Binding-site contacts:
Ligand atom C4 contacts residue ASN127 of chain 1.D at 4.2 Å.
Ligand atom C5 contacts residue ASN127 of chain 1.D at 3.6 Å.
Ligand atom O7 contacts residue ASN127 of chain 1.D at 3.2 Å (h-bond).
Ligand atom C7 contacts residue ASN127 of chain 1.D at 3.2 Å.
Ligand atom N2 contacts residue ASN127 of chain 1.D at 2.7 Å (h-bond).
Ligand atom C1 contacts residue ASN127 of chain 1.D at 1.4 Å.
Ligand atom O5 contacts residue ASN127 of chain 1.D at 2.3 Å (h-bond).
Ligand atom C2 contacts residue ASN127 of chain 1.D at 2.3 Å.
Ligand atom C3 contacts residue ASN127 of chain 1.D at 3.7 Å.
Ligand atom C8 contacts residue ASN127 of chain 1.D at 4.3 Å.

This protein binds this small molecule.
Small molecule (SMILES): CC(=O)N[C@@H]1[C@@H](O)[C@H](O)[C@@H](CO)O[C@H]1O

Sequence of chain 1.D:
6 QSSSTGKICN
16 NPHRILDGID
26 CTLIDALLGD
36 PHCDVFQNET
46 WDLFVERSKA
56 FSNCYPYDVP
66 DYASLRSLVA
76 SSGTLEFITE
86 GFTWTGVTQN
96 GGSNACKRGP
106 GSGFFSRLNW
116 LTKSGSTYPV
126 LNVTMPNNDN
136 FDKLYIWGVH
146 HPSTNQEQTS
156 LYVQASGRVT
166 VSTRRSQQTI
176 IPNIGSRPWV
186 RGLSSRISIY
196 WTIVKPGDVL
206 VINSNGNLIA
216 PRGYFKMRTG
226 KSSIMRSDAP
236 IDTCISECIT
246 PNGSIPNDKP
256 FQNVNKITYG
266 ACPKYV